Binding-site contacts:
Ligand atom F1 contacts residue MET126 of chain 1.B at 3.7 Å.
Ligand atom C18 contacts residue TRP233 of chain 1.B at 3.5 Å (hydrophobic).
Ligand atom C2 contacts residue PHE312 of chain 1.B at 3.7 Å (hydrophobic).
Ligand atom F2 contacts residue SER124 of chain 1.B at 3.5 Å.
Ligand atom C13 contacts residue NAP1 of chain 1.E at 3.6 Å.
Ligand atom C5 contacts residue ASN173 of chain 1.B at 3.6 Å.
Ligand atom F2 contacts residue NAP1 of chain 1.E at 3.5 Å.
Ligand atom C7 contacts residue PRO324 of chain 1.B at 3.9 Å (hydrophobic).
Ligand atom F2 contacts residue ASN173 of chain 1.B at 3.2 Å.
Ligand atom C1 contacts residue PHE312 of chain 1.B at 3.5 Å (hydrophobic).
Ligand atom F3 contacts residue PHE317 of chain 1.B at 3.9 Å.
Ligand atom C16 contacts residue TYR61 of chain 1.B at 3.2 Å (hydrophobic).
Ligand atom C16 contacts residue NAP1 of chain 1.E at 3.2 Å.
Ligand atom C11 contacts residue NAP1 of chain 1.E at 3.5 Å.
Ligand atom C10 contacts residue PHE312 of chain 1.B at 3.5 Å (hydrophobic).
Ligand atom C7 contacts residue TYR323 of chain 1.B at 3.8 Å (hydrophobic).
Ligand atom F1 contacts residue ASN173 of chain 1.B at 3.2 Å.
Ligand atom F2 contacts residue HIS123 of chain 1.B at 3.6 Å.
Ligand atom O1 contacts residue TYR61 of chain 1.B at 2.6 Å (h-bond).
Ligand atom C12 contacts residue HIS123 of chain 1.B at 3.9 Å.
Ligand atom C5 contacts residue TYR222 of chain 1.B at 3.7 Å (hydrophobic).
Ligand atom C9 contacts residue PHE312 of chain 1.B at 3.5 Å (hydrophobic).
Ligand atom O2 contacts residue TYR61 of chain 1.B at 3.2 Å (h-bond).
Ligand atom O1 contacts residue HIS123 of chain 1.B at 2.9 Å (h-bond).
Ligand atom O2 contacts residue NAP1 of chain 1.E at 2.9 Å.
Ligand atom O2 contacts residue TYR30 of chain 1.B at 3.7 Å.
Ligand atom O1 contacts residue NAP1 of chain 1.E at 3.0 Å.
Ligand atom C8 contacts residue NAP1 of chain 1.E at 3.9 Å.
Ligand atom F1 contacts residue PRO324 of chain 1.B at 3.8 Å.
Ligand atom C18 contacts residue TYR30 of chain 1.B at 3.7 Å (hydrophobic).
Ligand atom C17 contacts residue TYR30 of chain 1.B at 3.6 Å (hydrophobic).
Ligand atom C2 contacts residue PHE317 of chain 1.B at 3.7 Å (hydrophobic).
Ligand atom C4 contacts residue ASN173 of chain 1.B at 3.7 Å.
Ligand atom C10 contacts residue NAP1 of chain 1.E at 3.3 Å.
Ligand atom C4 contacts residue MET126 of chain 1.B at 3.8 Å (hydrophobic).
Ligand atom C1 contacts residue PHE317 of chain 1.B at 3.5 Å (hydrophobic).
Ligand atom C12 contacts residue NAP1 of chain 1.E at 3.7 Å.
Ligand atom F4 contacts residue TRP92 of chain 1.B at 3.0 Å.
Ligand atom C7 contacts residue TYR325 of chain 1.B at 3.5 Å (hydrophobic).
Ligand atom C9 contacts residue NAP1 of chain 1.E at 3.7 Å.

A small-molecule ligand and the protein it binds are described below.
Small molecule (SMILES): CC[C@@H](C(=O)O)c1ccc(-c2ccc(C)c(F)c2)c(C(F)(F)F)c1

Sequence of chain 1.B:
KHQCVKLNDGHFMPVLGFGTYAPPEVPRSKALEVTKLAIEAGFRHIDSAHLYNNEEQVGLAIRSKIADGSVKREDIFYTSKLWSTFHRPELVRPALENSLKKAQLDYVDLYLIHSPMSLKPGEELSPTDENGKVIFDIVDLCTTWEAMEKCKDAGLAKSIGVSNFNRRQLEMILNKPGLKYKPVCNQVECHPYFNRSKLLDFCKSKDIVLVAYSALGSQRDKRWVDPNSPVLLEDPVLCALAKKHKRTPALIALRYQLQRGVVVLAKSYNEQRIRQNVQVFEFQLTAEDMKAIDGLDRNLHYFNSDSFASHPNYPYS